Sequence of chain 1.B:
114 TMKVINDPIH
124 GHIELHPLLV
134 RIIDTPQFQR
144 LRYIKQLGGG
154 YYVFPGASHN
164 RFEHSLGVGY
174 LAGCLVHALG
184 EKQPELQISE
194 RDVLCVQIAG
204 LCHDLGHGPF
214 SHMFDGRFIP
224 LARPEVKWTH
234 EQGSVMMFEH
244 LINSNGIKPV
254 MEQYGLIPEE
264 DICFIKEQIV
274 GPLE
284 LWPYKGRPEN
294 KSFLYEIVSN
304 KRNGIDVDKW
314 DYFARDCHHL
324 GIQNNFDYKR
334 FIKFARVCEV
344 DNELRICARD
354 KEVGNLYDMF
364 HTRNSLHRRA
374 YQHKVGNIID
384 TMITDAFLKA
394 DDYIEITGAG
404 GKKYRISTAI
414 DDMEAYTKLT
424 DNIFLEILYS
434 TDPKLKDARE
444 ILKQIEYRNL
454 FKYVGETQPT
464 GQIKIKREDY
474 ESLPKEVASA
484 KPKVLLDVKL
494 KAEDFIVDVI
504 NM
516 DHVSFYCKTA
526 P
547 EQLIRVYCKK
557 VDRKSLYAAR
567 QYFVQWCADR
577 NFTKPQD

Binding-site contacts:
Ligand atom N2 contacts residue VAL133 of chain 1.B at 3.8 Å.
Ligand atom O6 contacts residue ARG145 of chain 1.B at 3.2 Å (salt-bridge).
Ligand atom OP2 contacts residue LEU453 of chain 1.C at 3.5 Å.
Ligand atom C6 contacts residue ARG559 of chain 1.C at 3.7 Å.
Ligand atom N6 contacts residue ARG559 of chain 1.C at 3.0 Å (salt-bridge).
Ligand atom O3' contacts residue LYS455 of chain 1.C at 3.7 Å.
Ligand atom C8 contacts residue TYR155 of chain 1.C at 3.6 Å (hydrophobic).
Ligand atom OP1 contacts residue ARG451 of chain 1.C at 3.4 Å (salt-bridge).
Ligand atom C6 contacts residue LYS116 of chain 1.B at 3.5 Å.
Ligand atom N9 contacts residue VAL156 of chain 1.C at 3.8 Å.
Ligand atom P contacts residue ARG451 of chain 1.C at 3.4 Å.
Ligand atom C5' contacts residue VAL378 of chain 1.C at 3.8 Å (hydrophobic).
Ligand atom N7 contacts residue TYR155 of chain 1.C at 3.4 Å (h-bond).
Ligand atom O6 contacts residue PHE165 of chain 1.B at 3.1 Å.
Ligand atom O4' contacts residue ARG451 of chain 1.C at 3.7 Å.
Ligand atom O3' contacts residue LYS116 of chain 1.B at 3.4 Å.
Ligand atom OP2 contacts residue ASN452 of chain 1.C at 3.5 Å.
Ligand atom C2' contacts residue ILE118 of chain 1.B at 3.8 Å (hydrophobic).
Ligand atom O5' contacts residue LEU453 of chain 1.C at 3.8 Å.
Ligand atom C5 contacts residue ARG559 of chain 1.C at 3.6 Å.
Ligand atom OP1 contacts residue LYS116 of chain 1.B at 3.8 Å.
Ligand atom O6 contacts residue GLN142 of chain 1.B at 3.1 Å (h-bond).
Ligand atom O5' contacts residue ARG451 of chain 1.C at 2.9 Å (salt-bridge).
Ligand atom OP2 contacts residue VAL378 of chain 1.C at 3.2 Å.
Ligand atom C8 contacts residue VAL156 of chain 1.C at 2.9 Å (hydrophobic).
Ligand atom C1' contacts residue VAL156 of chain 1.C at 3.9 Å (hydrophobic).
Ligand atom OP2 contacts residue ARG451 of chain 1.C at 2.6 Å (salt-bridge).
Ligand atom OP1 contacts residue ARG451 of chain 1.C at 3.1 Å (salt-bridge).
Ligand atom C2 contacts residue ASP137 of chain 1.B at 3.5 Å.
Ligand atom N2 contacts residue ASP137 of chain 1.B at 2.7 Å (salt-bridge).
Ligand atom N1 contacts residue ASP137 of chain 1.B at 3.0 Å (salt-bridge).
Ligand atom N7 contacts residue ARG559 of chain 1.C at 2.9 Å (salt-bridge).
Ligand atom N3 contacts residue ARG451 of chain 1.C at 3.6 Å (salt-bridge).
Ligand atom C5 contacts residue TYR155 of chain 1.C at 3.8 Å (hydrophobic).
Ligand atom C4 contacts residue ARG451 of chain 1.C at 3.6 Å.
Ligand atom OP2 contacts residue ARG451 of chain 1.C at 3.4 Å (salt-bridge).
Ligand atom P contacts residue ARG451 of chain 1.C at 3.2 Å.
Ligand atom O6 contacts residue ILE136 of chain 1.B at 3.7 Å.
Ligand atom N2 contacts residue ARG451 of chain 1.C at 3.4 Å.
Ligand atom C2' contacts residue LYS455 of chain 1.C at 3.6 Å.

This protein binds this small molecule.
Small molecule (SMILES): Cc1cn([C@H]2C[C@H](O[P](=O)(O)OC[C@H]3O[C@@H](n4cnc5c(=O)nc(N)[nH]c54)C[C@@H]3O)[C@@H](CO[P](=O)(O)O[C@H]3C[C@H](n4cnc5c(N)ncnc54)O[C@@H]3CO)O2)c(=O)[nH]c1=O

Sequence of chain 1.C:
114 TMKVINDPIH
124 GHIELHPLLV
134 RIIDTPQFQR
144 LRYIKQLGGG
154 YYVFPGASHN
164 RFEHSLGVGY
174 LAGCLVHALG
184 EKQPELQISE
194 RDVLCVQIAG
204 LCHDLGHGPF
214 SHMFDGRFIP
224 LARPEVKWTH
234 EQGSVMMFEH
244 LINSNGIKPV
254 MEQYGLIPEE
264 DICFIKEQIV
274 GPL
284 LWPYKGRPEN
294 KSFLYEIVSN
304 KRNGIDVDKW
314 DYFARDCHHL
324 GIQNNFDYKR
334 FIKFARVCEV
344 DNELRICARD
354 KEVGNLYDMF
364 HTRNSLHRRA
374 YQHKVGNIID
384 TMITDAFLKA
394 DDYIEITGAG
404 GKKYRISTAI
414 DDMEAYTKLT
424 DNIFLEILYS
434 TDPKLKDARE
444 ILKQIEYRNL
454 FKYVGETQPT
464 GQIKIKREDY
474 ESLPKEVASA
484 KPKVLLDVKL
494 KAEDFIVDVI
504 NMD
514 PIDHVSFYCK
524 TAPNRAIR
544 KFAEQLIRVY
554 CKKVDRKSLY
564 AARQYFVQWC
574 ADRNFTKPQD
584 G